Sequence of chain 1.B:
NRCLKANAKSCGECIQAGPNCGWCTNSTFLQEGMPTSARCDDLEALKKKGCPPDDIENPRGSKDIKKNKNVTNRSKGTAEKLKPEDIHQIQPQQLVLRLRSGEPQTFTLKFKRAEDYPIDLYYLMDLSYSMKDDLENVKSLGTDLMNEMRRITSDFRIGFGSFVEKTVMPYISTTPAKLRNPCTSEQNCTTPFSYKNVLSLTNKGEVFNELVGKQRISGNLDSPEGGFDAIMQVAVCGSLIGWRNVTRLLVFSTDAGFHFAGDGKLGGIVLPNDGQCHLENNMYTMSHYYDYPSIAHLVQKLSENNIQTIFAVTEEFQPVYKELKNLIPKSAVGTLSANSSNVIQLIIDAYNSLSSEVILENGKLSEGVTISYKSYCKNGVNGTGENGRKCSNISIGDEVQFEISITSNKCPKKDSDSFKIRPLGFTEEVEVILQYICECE

This small molecule binds to this protein.
Small molecule (SMILES): CC(=O)N[C@H]1[C@H](O[C@H]2[C@H](O)[C@@H](NC(C)=O)CO[C@@H]2CO)O[C@H](CO)[C@@H](O[C@@H]2O[C@H](CO)[C@@H](O)[C@H](O)[C@@H]2O)[C@@H]1O

Binding-site contacts:
Ligand atom C8 contacts residue ASN343 of chain 1.B at 3.6 Å.
Ligand atom C5 contacts residue ASN343 of chain 1.B at 3.6 Å.
Ligand atom C3 contacts residue ASN343 of chain 1.B at 3.8 Å.
Ligand atom O5 contacts residue SER345 of chain 1.B at 4.1 Å.
Ligand atom C4 contacts residue ASN343 of chain 1.B at 4.1 Å.
Ligand atom C7 contacts residue ASN343 of chain 1.B at 3.3 Å.
Ligand atom C2 contacts residue ASN343 of chain 1.B at 2.5 Å.
Ligand atom O5 contacts residue ASN343 of chain 1.B at 2.3 Å (h-bond).
Ligand atom C1 contacts residue ASN343 of chain 1.B at 1.4 Å.
Ligand atom C1 contacts residue SER345 of chain 1.B at 3.9 Å.
Ligand atom N2 contacts residue ASN343 of chain 1.B at 3.0 Å (h-bond).
Ligand atom O7 contacts residue ASN343 of chain 1.B at 3.4 Å (h-bond).